Binding-site contacts:
Ligand atom O2 contacts residue ARG286 of chain 1.I at 3.2 Å (salt-bridge).
Ligand atom O4B contacts residue ARG399 of chain 1.I at 2.5 Å (salt-bridge).
Ligand atom C4 contacts residue ARG286 of chain 1.I at 3.1 Å.
Ligand atom C2 contacts residue FAD1 of chain 1.CA at 3.0 Å.
Ligand atom C3 contacts residue ARG286 of chain 1.I at 3.1 Å.
Ligand atom O1A contacts residue GLY51 of chain 1.I at 2.7 Å (h-bond).
Ligand atom C1 contacts residue THR254 of chain 1.I at 3.2 Å.
Ligand atom O4B contacts residue HIS354 of chain 1.I at 2.9 Å (h-bond).
Ligand atom C1 contacts residue GLY51 of chain 1.I at 3.9 Å.
Ligand atom O1A contacts residue THR254 of chain 1.I at 2.5 Å (h-bond).
Ligand atom O2 contacts residue LEU252 of chain 1.I at 3.6 Å.
Ligand atom O2 contacts residue HIS242 of chain 1.I at 3.2 Å.
Ligand atom O1A contacts residue GLN50 of chain 1.I at 3.7 Å.
Ligand atom O1A contacts residue PHE119 of chain 1.I at 3.7 Å.
Ligand atom O4A contacts residue GLY402 of chain 1.I at 2.7 Å (h-bond).
Ligand atom O4A contacts residue ARG399 of chain 1.I at 2.5 Å (salt-bridge).
Ligand atom C1 contacts residue HIS242 of chain 1.I at 3.9 Å.
Ligand atom C3 contacts residue PHE119 of chain 1.I at 4.0 Å (hydrophobic).
Ligand atom O1B contacts residue GLU255 of chain 1.I at 2.8 Å (salt-bridge).
Ligand atom C3 contacts residue FAD1 of chain 1.CA at 2.8 Å.
Ligand atom C1 contacts residue FAD1 of chain 1.CA at 3.8 Å.
Ligand atom O1B contacts residue ARG286 of chain 1.I at 3.3 Å (salt-bridge).
Ligand atom C1 contacts residue PHE119 of chain 1.I at 3.9 Å (hydrophobic).
Ligand atom C4 contacts residue GLY401 of chain 1.I at 3.9 Å.
Ligand atom C4 contacts residue GLY402 of chain 1.I at 3.7 Å.
Ligand atom O2 contacts residue HIS354 of chain 1.I at 2.9 Å (h-bond).
Ligand atom O4A contacts residue FAD1 of chain 1.CA at 2.6 Å.
Ligand atom O4B contacts residue FAD1 of chain 1.CA at 3.0 Å.
Ligand atom O4A contacts residue ARG286 of chain 1.I at 3.5 Å (salt-bridge).
Ligand atom C2 contacts residue ARG286 of chain 1.I at 3.4 Å.
Ligand atom O2 contacts residue FAD1 of chain 1.CA at 3.5 Å (h-bond).
Ligand atom O4B contacts residue ARG286 of chain 1.I at 2.8 Å (salt-bridge).
Ligand atom O1B contacts residue THR254 of chain 1.I at 3.2 Å (h-bond).
Ligand atom C1 contacts residue GLU255 of chain 1.I at 3.8 Å.
Ligand atom C1 contacts residue ARG286 of chain 1.I at 3.6 Å.
Ligand atom O1A contacts residue FAD1 of chain 1.CA at 3.2 Å (h-bond).
Ligand atom O1B contacts residue HIS242 of chain 1.I at 2.8 Å (h-bond).
Ligand atom C4 contacts residue ARG399 of chain 1.I at 3.2 Å.
Ligand atom C4 contacts residue FAD1 of chain 1.CA at 3.0 Å.
Ligand atom O4A contacts residue GLY401 of chain 1.I at 3.3 Å.

The protein below binds the small molecule below.
Small molecule (SMILES): O=C([O-])[C@H](O)/C=C(/[O-])O

Sequence of chain 1.I:
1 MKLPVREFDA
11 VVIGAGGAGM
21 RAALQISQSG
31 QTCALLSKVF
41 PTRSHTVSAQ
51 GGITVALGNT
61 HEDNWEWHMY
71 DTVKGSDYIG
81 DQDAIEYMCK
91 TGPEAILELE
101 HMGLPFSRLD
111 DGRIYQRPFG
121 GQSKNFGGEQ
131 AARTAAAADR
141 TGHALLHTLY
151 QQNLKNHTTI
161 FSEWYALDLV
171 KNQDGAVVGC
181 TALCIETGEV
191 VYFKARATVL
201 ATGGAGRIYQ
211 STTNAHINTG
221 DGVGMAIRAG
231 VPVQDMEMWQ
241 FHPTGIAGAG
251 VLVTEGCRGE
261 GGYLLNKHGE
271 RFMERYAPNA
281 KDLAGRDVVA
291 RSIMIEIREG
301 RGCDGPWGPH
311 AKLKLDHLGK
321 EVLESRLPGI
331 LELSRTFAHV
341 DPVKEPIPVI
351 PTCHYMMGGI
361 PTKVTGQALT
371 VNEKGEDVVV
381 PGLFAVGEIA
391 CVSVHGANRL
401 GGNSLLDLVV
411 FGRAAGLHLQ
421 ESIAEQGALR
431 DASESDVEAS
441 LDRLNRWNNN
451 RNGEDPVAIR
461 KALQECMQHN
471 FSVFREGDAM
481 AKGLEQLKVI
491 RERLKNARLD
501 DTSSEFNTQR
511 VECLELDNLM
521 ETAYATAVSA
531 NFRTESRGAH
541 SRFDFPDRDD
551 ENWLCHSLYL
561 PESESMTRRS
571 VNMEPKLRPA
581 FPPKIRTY